A small-molecule ligand and the protein it binds are described below.
Small molecule (SMILES): CC(=O)N[C@H]1[C@H]([C@H](O)[C@H](O)CO)O[C@@](OC[C@H]2O[C@@H](O)[C@H](O)[C@@H](O)[C@H]2O)(C(=O)O)C[C@@H]1O

Sequence of chain 1.C:
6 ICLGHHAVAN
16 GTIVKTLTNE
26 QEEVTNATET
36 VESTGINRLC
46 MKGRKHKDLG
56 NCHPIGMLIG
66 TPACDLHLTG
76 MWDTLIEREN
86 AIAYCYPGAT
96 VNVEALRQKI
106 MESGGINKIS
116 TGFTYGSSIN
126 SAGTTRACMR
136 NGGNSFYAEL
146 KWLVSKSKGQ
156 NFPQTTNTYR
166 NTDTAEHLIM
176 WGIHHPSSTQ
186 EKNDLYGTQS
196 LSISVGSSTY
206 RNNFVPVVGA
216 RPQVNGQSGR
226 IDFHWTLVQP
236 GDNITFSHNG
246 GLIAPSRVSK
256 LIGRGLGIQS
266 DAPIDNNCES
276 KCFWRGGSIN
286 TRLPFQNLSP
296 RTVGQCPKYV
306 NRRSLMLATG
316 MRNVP

Binding-site contacts:
Ligand atom O9 contacts residue GLU186 of chain 1.C at 3.4 Å (salt-bridge).
Ligand atom C7 contacts residue TRP147 of chain 1.C at 3.6 Å (hydrophobic).
Ligand atom O3 contacts residue GLN218 of chain 1.C at 3.8 Å.
Ligand atom O8 contacts residue GLN222 of chain 1.C at 2.9 Å (h-bond).
Ligand atom C11 contacts residue GLY128 of chain 1.C at 3.5 Å.
Ligand atom C1 contacts residue GLN222 of chain 1.C at 3.8 Å.
Ligand atom O1A contacts residue THR130 of chain 1.C at 3.4 Å.
Ligand atom O10 contacts residue LEU190 of chain 1.C at 3.0 Å.
Ligand atom C5 contacts residue THR129 of chain 1.C at 3.7 Å.
Ligand atom C1 contacts residue THR129 of chain 1.C at 3.9 Å.
Ligand atom C1 contacts residue ARG131 of chain 1.C at 4.0 Å.
Ligand atom O8 contacts residue TYR91 of chain 1.C at 3.3 Å (h-bond).
Ligand atom O9 contacts residue GLY224 of chain 1.C at 3.8 Å.
Ligand atom O7 contacts residue LEU190 of chain 1.C at 3.1 Å.
Ligand atom C3 contacts residue ARG131 of chain 1.C at 4.0 Å.
Ligand atom C9 contacts residue GLU186 of chain 1.C at 3.8 Å.
Ligand atom C11 contacts residue TRP147 of chain 1.C at 3.6 Å (hydrophobic).
Ligand atom C6 contacts residue GLN222 of chain 1.C at 3.3 Å.
Ligand atom O10 contacts residue VAL149 of chain 1.C at 3.8 Å.
Ligand atom O1B contacts residue THR129 of chain 1.C at 4.0 Å.
Ligand atom C11 contacts residue VAL149 of chain 1.C at 3.7 Å (hydrophobic).
Ligand atom C9 contacts residue TRP147 of chain 1.C at 3.4 Å (hydrophobic).
Ligand atom O1A contacts residue THR129 of chain 1.C at 4.0 Å.
Ligand atom C8 contacts residue TRP147 of chain 1.C at 3.7 Å (hydrophobic).
Ligand atom O8 contacts residue TRP147 of chain 1.C at 3.5 Å.
Ligand atom O4 contacts residue THR129 of chain 1.C at 3.5 Å (h-bond).
Ligand atom C4 contacts residue THR129 of chain 1.C at 3.1 Å.
Ligand atom C8 contacts residue GLN222 of chain 1.C at 3.9 Å.
Ligand atom O1A contacts residue ARG131 of chain 1.C at 3.2 Å (salt-bridge).
Ligand atom C7 contacts residue LEU190 of chain 1.C at 3.9 Å (hydrophobic).
Ligand atom O9 contacts residue HIS179 of chain 1.C at 3.0 Å (h-bond).
Ligand atom O1B contacts residue GLN222 of chain 1.C at 3.1 Å (h-bond).
Ligand atom C9 contacts residue TYR91 of chain 1.C at 3.8 Å (hydrophobic).
Ligand atom O4 contacts residue GLN222 of chain 1.C at 4.0 Å.
Ligand atom C1 contacts residue THR130 of chain 1.C at 3.7 Å.
Ligand atom N5 contacts residue THR129 of chain 1.C at 3.2 Å (h-bond).
Ligand atom O9 contacts residue TYR91 of chain 1.C at 3.1 Å (h-bond).
Ligand atom O1B contacts residue THR130 of chain 1.C at 3.2 Å.
Ligand atom C9 contacts residue HIS179 of chain 1.C at 3.2 Å.
Ligand atom C9 contacts residue LEU190 of chain 1.C at 3.9 Å (hydrophobic).